Sequence of chain 1.A:
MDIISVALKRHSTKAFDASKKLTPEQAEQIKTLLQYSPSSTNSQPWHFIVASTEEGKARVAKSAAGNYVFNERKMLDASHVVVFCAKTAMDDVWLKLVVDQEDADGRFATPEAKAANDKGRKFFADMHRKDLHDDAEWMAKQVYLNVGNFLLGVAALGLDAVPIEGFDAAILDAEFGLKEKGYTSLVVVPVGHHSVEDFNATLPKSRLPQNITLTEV

The small molecule below binds the protein below.
Small molecule (SMILES): NC(=O)c1cc(N(CCCl)CCCl)c([N+](=O)[O-])cc1[N+](=O)[O-]

Binding-site contacts:
Ligand atom N1 contacts residue THR41 of chain 1.A at 3.9 Å.
Ligand atom C5 contacts residue LYS14 of chain 1.B at 4.3 Å.
Ligand atom O4 contacts residue GLY120 of chain 1.A at 3.5 Å (h-bond).
Ligand atom O4 contacts residue PHE124 of chain 1.A at 3.2 Å.
Ligand atom O1 contacts residue THR41 of chain 1.A at 3.6 Å.
Ligand atom O2 contacts residue LYS14 of chain 1.B at 4.1 Å.
Ligand atom N4 contacts residue PHE124 of chain 1.A at 2.8 Å.
Ligand atom O1 contacts residue SER40 of chain 1.A at 4.3 Å.
Ligand atom C9 contacts residue LYS119 of chain 1.A at 3.2 Å.
Ligand atom C6 contacts residue FMN1 of chain 1.F at 3.9 Å.
Ligand atom O5 contacts residue LYS14 of chain 1.B at 3.0 Å (salt-bridge).
Ligand atom CL1 contacts residue PHE70 of chain 1.B at 3.8 Å.
Ligand atom C7 contacts residue ALA116 of chain 1.A at 4.1 Å (hydrophobic).
Ligand atom C4 contacts residue FMN1 of chain 1.F at 3.7 Å.
Ligand atom N4 contacts residue FMN1 of chain 1.F at 3.6 Å (h-bond).
Ligand atom C13 contacts residue PHE124 of chain 1.A at 3.4 Å (hydrophobic).
Ligand atom CL1 contacts residue FMN1 of chain 1.F at 3.7 Å.
Ligand atom C3 contacts residue FMN1 of chain 1.F at 4.5 Å.
Ligand atom O3 contacts residue THR41 of chain 1.A at 3.3 Å (h-bond).
Ligand atom C8 contacts residue PHE70 of chain 1.B at 4.2 Å (hydrophobic).
Ligand atom C13 contacts residue GLY120 of chain 1.A at 4.2 Å.
Ligand atom O1 contacts residue PHE124 of chain 1.A at 4.2 Å.
Ligand atom O4 contacts residue PHE123 of chain 1.A at 4.3 Å.
Ligand atom CL2 contacts residue GLY120 of chain 1.A at 3.4 Å.
Ligand atom N1 contacts residue FMN1 of chain 1.F at 3.5 Å.
Ligand atom N4 contacts residue GLY166 of chain 1.B at 4.4 Å.
Ligand atom CL1 contacts residue LYS74 of chain 1.B at 3.5 Å.
Ligand atom C5 contacts residue FMN1 of chain 1.F at 3.4 Å.
Ligand atom C6 contacts residue LYS14 of chain 1.B at 4.5 Å.
Ligand atom C9 contacts residue GLY120 of chain 1.A at 4.1 Å.
Ligand atom C10 contacts residue PHE70 of chain 1.B at 3.9 Å (hydrophobic).
Ligand atom C7 contacts residue GLY120 of chain 1.A at 4.4 Å.
Ligand atom N2 contacts residue FMN1 of chain 1.F at 3.8 Å.
Ligand atom CL1 contacts residue ASN71 of chain 1.B at 3.8 Å.
Ligand atom O1 contacts residue FMN1 of chain 1.F at 3.3 Å.
Ligand atom O5 contacts residue FMN1 of chain 1.F at 3.0 Å (h-bond).
Ligand atom CL2 contacts residue LYS119 of chain 1.A at 3.0 Å.
Ligand atom O3 contacts residue FMN1 of chain 1.F at 3.0 Å (h-bond).
Ligand atom N2 contacts residue LYS14 of chain 1.B at 3.8 Å.
Ligand atom C9 contacts residue ALA116 of chain 1.A at 3.7 Å (hydrophobic).

Sequence of chain 1.B:
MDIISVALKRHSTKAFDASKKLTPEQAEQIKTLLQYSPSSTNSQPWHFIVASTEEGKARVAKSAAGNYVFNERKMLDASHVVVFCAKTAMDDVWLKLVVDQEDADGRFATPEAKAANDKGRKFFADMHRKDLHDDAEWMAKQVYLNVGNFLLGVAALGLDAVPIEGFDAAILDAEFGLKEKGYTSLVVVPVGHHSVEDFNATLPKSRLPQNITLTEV